Sequence of chain 1.A:
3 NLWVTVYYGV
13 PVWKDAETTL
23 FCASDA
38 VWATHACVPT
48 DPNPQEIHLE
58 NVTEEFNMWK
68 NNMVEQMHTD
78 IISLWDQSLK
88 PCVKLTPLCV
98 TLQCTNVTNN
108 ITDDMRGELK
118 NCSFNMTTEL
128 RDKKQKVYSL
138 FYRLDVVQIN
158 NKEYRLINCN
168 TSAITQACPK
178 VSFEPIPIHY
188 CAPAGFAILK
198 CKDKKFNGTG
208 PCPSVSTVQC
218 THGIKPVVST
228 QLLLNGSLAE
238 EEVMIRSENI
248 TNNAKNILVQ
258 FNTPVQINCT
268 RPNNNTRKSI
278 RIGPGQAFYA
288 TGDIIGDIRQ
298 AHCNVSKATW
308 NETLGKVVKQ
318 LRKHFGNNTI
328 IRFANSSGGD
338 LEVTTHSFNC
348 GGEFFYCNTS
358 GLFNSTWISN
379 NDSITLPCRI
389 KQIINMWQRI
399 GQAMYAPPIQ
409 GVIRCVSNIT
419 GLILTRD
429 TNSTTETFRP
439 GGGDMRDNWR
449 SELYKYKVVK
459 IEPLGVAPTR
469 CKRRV

Binding-site contacts:
Ligand atom O6 contacts residue VAL414 of chain 1.A at 3.8 Å.
Ligand atom O7 contacts residue ASN265 of chain 1.A at 4.2 Å.
Ligand atom O5 contacts residue ARG412 of chain 1.A at 4.0 Å.
Ligand atom C4 contacts residue ASN265 of chain 1.A at 4.1 Å.
Ligand atom C3 contacts residue ASN265 of chain 1.A at 3.9 Å.
Ligand atom O7 contacts residue ASN301 of chain 1.A at 3.9 Å.
Ligand atom C7 contacts residue ASN265 of chain 1.A at 3.9 Å.
Ligand atom C8 contacts residue ASN301 of chain 1.A at 3.8 Å.
Ligand atom O6 contacts residue ASN265 of chain 1.A at 4.0 Å.
Ligand atom C1 contacts residue ASN265 of chain 1.A at 1.4 Å.
Ligand atom N2 contacts residue ASN265 of chain 1.A at 3.3 Å (h-bond).
Ligand atom C2 contacts residue ASN265 of chain 1.A at 2.7 Å.
Ligand atom C7 contacts residue ASN301 of chain 1.A at 4.2 Å.
Ligand atom O5 contacts residue ASN265 of chain 1.A at 1.9 Å (h-bond).
Ligand atom C5 contacts residue ASN265 of chain 1.A at 3.2 Å.
Ligand atom C6 contacts residue ASN265 of chain 1.A at 4.1 Å.

The small molecule below binds the protein below.
Small molecule (SMILES): CC(=O)N[C@H]1[C@H](O[C@H]2[C@H](O)[C@@H](NC(C)=O)CO[C@@H]2CO)O[C@H](CO)[C@@H](O[C@@H]2O[C@H](CO[C@H]3O[C@H](CO)[C@@H](O)[C@H](O)[C@@H]3O)[C@@H](O)[C@H](O[C@H]3O[C@H](CO)[C@@H](O)[C@H](O)[C@@H]3O)[C@@H]2O)[C@@H]1O